Sequence of chain 1.G:
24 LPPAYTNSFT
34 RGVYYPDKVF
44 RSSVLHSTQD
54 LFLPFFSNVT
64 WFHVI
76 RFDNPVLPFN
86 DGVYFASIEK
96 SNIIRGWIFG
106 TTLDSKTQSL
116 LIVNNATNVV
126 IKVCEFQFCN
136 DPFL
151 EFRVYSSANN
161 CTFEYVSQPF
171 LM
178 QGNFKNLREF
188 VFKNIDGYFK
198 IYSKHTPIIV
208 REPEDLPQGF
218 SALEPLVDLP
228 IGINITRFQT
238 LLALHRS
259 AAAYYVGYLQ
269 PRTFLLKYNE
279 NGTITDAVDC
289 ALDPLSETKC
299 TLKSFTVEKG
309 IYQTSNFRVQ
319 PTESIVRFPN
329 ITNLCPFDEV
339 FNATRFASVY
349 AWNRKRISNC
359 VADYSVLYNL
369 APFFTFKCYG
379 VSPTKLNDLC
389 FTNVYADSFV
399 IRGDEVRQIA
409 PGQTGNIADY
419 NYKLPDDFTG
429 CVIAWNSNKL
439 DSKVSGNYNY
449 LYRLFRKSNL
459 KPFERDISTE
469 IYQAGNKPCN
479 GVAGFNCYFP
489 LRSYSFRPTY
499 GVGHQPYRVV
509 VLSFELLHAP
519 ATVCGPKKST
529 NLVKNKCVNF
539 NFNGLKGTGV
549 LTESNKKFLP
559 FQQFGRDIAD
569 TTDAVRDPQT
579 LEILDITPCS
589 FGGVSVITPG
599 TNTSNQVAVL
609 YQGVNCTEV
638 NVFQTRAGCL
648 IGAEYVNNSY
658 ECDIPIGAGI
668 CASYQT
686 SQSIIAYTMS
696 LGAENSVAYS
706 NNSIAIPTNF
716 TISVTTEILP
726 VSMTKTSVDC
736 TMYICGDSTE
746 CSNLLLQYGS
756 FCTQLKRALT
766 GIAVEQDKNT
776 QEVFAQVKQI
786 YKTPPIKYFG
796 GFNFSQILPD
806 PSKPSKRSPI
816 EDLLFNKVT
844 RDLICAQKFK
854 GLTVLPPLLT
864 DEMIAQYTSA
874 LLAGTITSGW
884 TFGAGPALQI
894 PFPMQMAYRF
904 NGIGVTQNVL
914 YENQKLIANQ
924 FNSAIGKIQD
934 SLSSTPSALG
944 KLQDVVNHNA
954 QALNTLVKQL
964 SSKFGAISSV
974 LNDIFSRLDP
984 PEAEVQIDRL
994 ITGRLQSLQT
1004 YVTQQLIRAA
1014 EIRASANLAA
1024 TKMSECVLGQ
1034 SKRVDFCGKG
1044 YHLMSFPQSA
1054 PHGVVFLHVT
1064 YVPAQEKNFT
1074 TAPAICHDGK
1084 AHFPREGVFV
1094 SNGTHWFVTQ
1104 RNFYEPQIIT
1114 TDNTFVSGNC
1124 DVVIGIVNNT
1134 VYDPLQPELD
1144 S

Binding-site contacts:
Ligand atom C3 contacts residue LEU919 of chain 1.G at 4.1 Å (hydrophobic).
Ligand atom C2 contacts residue LEU919 of chain 1.G at 4.5 Å (hydrophobic).
Ligand atom C1 contacts residue LEU919 of chain 1.G at 4.1 Å (hydrophobic).
Ligand atom C7 contacts residue GLN1068 of chain 1.G at 4.0 Å.
Ligand atom C4 contacts residue LEU919 of chain 1.G at 4.2 Å (hydrophobic).
Ligand atom C8 contacts residue ASN714 of chain 1.G at 3.8 Å.
Ligand atom C5 contacts residue GLN923 of chain 1.G at 3.8 Å.
Ligand atom C7 contacts residue ASN714 of chain 1.G at 3.2 Å.
Ligand atom C1 contacts residue GLN1068 of chain 1.G at 4.3 Å.
Ligand atom C2 contacts residue GLN1068 of chain 1.G at 4.4 Å.
Ligand atom C5 contacts residue ASN714 of chain 1.G at 3.6 Å.
Ligand atom C5 contacts residue LEU919 of chain 1.G at 4.0 Å (hydrophobic).
Ligand atom O5 contacts residue PHE715 of chain 1.G at 4.3 Å.
Ligand atom O5 contacts residue GLN923 of chain 1.G at 4.1 Å.
Ligand atom O4 contacts residue LEU919 of chain 1.G at 3.7 Å.
Ligand atom C3 contacts residue ASN714 of chain 1.G at 3.8 Å.
Ligand atom O5 contacts residue GLN1068 of chain 1.G at 4.2 Å.
Ligand atom C6 contacts residue GLN923 of chain 1.G at 3.9 Å.
Ligand atom N2 contacts residue ASN714 of chain 1.G at 2.9 Å (h-bond).
Ligand atom O5 contacts residue ASN714 of chain 1.G at 2.3 Å (h-bond).
Ligand atom C2 contacts residue ASN714 of chain 1.G at 2.5 Å.
Ligand atom O7 contacts residue GLN1068 of chain 1.G at 3.2 Å (h-bond).
Ligand atom C4 contacts residue ASN714 of chain 1.G at 4.2 Å.
Ligand atom C1 contacts residue PHE715 of chain 1.G at 4.5 Å (hydrophobic).
Ligand atom O7 contacts residue ASN714 of chain 1.G at 3.5 Å (h-bond).
Ligand atom C1 contacts residue ASN714 of chain 1.G at 1.4 Å.
Ligand atom N2 contacts residue LEU919 of chain 1.G at 4.3 Å.

A small-molecule ligand and the protein it binds are described below.
Small molecule (SMILES): CC(=O)N[C@@H]1[C@@H](O)[C@H](O)[C@@H](CO)O[C@H]1O